Binding-site contacts:
Ligand atom C7C contacts residue TYR197 of chain 24.A at 3.8 Å (hydrophobic).
Ligand atom C3C contacts residue VAL188 of chain 24.A at 3.3 Å (hydrophobic).
Ligand atom C31 contacts residue SER175 of chain 24.A at 3.6 Å.
Ligand atom N2 contacts residue PHE186 of chain 24.A at 3.7 Å.
Ligand atom C6B contacts residue LEU106 of chain 24.A at 3.9 Å (hydrophobic).
Ligand atom C4 contacts residue TYR152 of chain 24.A at 3.9 Å (hydrophobic).
Ligand atom C5 contacts residue TYR152 of chain 24.A at 3.8 Å (hydrophobic).
Ligand atom O1B contacts residue TYR128 of chain 24.A at 3.9 Å.
Ligand atom C31 contacts residue VAL176 of chain 24.A at 3.3 Å (hydrophobic).
Ligand atom O1 contacts residue VAL188 of chain 24.A at 3.8 Å.
Ligand atom C3 contacts residue PHE186 of chain 24.A at 3.8 Å (hydrophobic).
Ligand atom C6C contacts residue MET221 of chain 24.A at 3.7 Å (hydrophobic).
Ligand atom O1 contacts residue PHE186 of chain 24.A at 3.5 Å.
Ligand atom C5C contacts residue ILE104 of chain 24.A at 3.8 Å (hydrophobic).
Ligand atom C3B contacts residue MET221 of chain 24.A at 3.8 Å (hydrophobic).
Ligand atom C7C contacts residue TYR128 of chain 24.A at 3.6 Å (hydrophobic).
Ligand atom O1 contacts residue ALA24 of chain 24.C at 3.6 Å.
Ligand atom C5B contacts residue LEU106 of chain 24.A at 3.5 Å (hydrophobic).
Ligand atom O1B contacts residue MET221 of chain 24.A at 3.4 Å.
Ligand atom C6B contacts residue TYR197 of chain 24.A at 3.6 Å (hydrophobic).
Ligand atom C5C contacts residue TYR128 of chain 24.A at 3.5 Å (hydrophobic).
Ligand atom C1B contacts residue MET221 of chain 24.A at 3.8 Å (hydrophobic).
Ligand atom C5B contacts residue TYR197 of chain 24.A at 3.7 Å (hydrophobic).
Ligand atom N3A contacts residue ASN219 of chain 24.A at 3.0 Å (h-bond).
Ligand atom O1 contacts residue TYR152 of chain 24.A at 3.9 Å.
Ligand atom CM1 contacts residue SER107 of chain 24.A at 3.9 Å.
Ligand atom C3C contacts residue TYR128 of chain 24.A at 3.9 Å (hydrophobic).
Ligand atom C5 contacts residue PHE186 of chain 24.A at 3.5 Å (hydrophobic).
Ligand atom C2C contacts residue VAL188 of chain 24.A at 3.2 Å (hydrophobic).
Ligand atom C4C contacts residue TYR152 of chain 24.A at 3.8 Å (hydrophobic).
Ligand atom C31 contacts residue ALA150 of chain 24.A at 3.5 Å (hydrophobic).
Ligand atom C4 contacts residue MET224 of chain 24.A at 3.8 Å (hydrophobic).
Ligand atom N2 contacts residue ALA24 of chain 24.C at 3.4 Å.
Ligand atom C3 contacts residue PRO174 of chain 24.A at 3.8 Å (hydrophobic).
Ligand atom C2B contacts residue MET221 of chain 24.A at 3.5 Å (hydrophobic).
Ligand atom C6C contacts residue VAL191 of chain 24.A at 3.2 Å (hydrophobic).
Ligand atom C4A contacts residue ASN219 of chain 24.A at 3.5 Å.
Ligand atom C4B contacts residue LEU106 of chain 24.A at 3.7 Å (hydrophobic).
Ligand atom C4 contacts residue PHE186 of chain 24.A at 3.6 Å (hydrophobic).
Ligand atom C31 contacts residue PRO174 of chain 24.A at 3.4 Å (hydrophobic).

This protein binds this small molecule.
Small molecule (SMILES): Cc1cc(CCCCCCCOc2ccc(C3=N[C@@H](C)CO3)cc2)on1

Sequence of chain 24.A:
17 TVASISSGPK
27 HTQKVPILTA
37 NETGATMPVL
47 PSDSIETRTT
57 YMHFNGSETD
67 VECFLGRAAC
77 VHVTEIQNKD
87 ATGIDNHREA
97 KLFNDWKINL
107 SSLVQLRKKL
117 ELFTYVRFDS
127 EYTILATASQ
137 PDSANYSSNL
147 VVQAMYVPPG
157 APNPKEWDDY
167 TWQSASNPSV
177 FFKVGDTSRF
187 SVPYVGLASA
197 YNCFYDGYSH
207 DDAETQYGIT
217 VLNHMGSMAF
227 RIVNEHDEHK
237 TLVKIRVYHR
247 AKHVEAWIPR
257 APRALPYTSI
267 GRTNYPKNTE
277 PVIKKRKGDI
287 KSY

Sequence of chain 24.C:
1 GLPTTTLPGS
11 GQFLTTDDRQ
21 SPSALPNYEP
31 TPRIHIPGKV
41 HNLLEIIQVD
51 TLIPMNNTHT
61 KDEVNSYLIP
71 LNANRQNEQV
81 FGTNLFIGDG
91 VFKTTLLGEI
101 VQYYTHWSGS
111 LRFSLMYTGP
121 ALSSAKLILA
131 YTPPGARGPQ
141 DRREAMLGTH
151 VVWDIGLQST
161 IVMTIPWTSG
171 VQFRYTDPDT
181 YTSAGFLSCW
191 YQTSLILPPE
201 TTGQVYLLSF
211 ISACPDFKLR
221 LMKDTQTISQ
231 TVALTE